Sequence of chain 1.B:
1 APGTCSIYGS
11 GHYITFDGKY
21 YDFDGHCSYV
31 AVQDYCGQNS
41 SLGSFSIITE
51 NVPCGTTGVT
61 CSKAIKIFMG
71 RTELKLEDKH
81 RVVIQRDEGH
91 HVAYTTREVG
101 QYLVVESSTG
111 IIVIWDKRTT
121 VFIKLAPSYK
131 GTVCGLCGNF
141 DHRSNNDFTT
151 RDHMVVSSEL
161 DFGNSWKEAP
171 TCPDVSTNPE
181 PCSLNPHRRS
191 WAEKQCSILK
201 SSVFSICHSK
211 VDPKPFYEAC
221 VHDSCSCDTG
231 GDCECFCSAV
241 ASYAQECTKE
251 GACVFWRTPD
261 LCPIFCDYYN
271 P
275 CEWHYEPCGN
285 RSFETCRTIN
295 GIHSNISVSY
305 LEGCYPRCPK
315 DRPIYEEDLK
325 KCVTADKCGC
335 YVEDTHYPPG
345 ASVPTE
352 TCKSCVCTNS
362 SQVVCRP

This protein binds this small molecule.
Small molecule (SMILES): CC(=O)N[C@@H]1[C@@H](O)[C@H](O)[C@@H](CO)O[C@H]1O

Binding-site contacts:
Ligand atom N2 contacts residue ASN299 of chain 1.B at 2.8 Å (h-bond).
Ligand atom O3 contacts residue GLY110 of chain 1.B at 4.0 Å.
Ligand atom C8 contacts residue LYS124 of chain 1.B at 4.1 Å.
Ligand atom N2 contacts residue ALA126 of chain 1.B at 4.4 Å.
Ligand atom C8 contacts residue ASN299 of chain 1.B at 4.4 Å.
Ligand atom O7 contacts residue ASN299 of chain 1.B at 3.6 Å (h-bond).
Ligand atom C5 contacts residue ASN299 of chain 1.B at 3.6 Å.
Ligand atom C4 contacts residue ASN299 of chain 1.B at 4.2 Å.
Ligand atom C1 contacts residue GLU106 of chain 1.B at 4.3 Å.
Ligand atom O7 contacts residue PRO2 of chain 1.B at 4.0 Å.
Ligand atom C7 contacts residue ASN299 of chain 1.B at 3.3 Å.
Ligand atom C8 contacts residue ILE112 of chain 1.B at 4.1 Å (hydrophobic).
Ligand atom C3 contacts residue ASN299 of chain 1.B at 3.7 Å.
Ligand atom C7 contacts residue PRO2 of chain 1.B at 4.4 Å (hydrophobic).
Ligand atom C1 contacts residue ASN299 of chain 1.B at 1.4 Å.
Ligand atom O3 contacts residue ALA126 of chain 1.B at 3.8 Å.
Ligand atom O7 contacts residue ALA126 of chain 1.B at 3.7 Å.
Ligand atom N2 contacts residue GLY110 of chain 1.B at 4.5 Å.
Ligand atom C7 contacts residue ALA126 of chain 1.B at 3.8 Å (hydrophobic).
Ligand atom O7 contacts residue PRO127 of chain 1.B at 4.2 Å.
Ligand atom C8 contacts residue PRO2 of chain 1.B at 4.1 Å (hydrophobic).
Ligand atom C8 contacts residue GLY110 of chain 1.B at 3.7 Å.
Ligand atom C8 contacts residue ALA126 of chain 1.B at 3.2 Å (hydrophobic).
Ligand atom C2 contacts residue ASN299 of chain 1.B at 2.3 Å.
Ligand atom C8 contacts residue LEU125 of chain 1.B at 3.7 Å (hydrophobic).
Ligand atom O5 contacts residue ASN299 of chain 1.B at 2.3 Å (h-bond).